Binding-site contacts:
Ligand atom P1 contacts residue LYS355 of chain 1.D at 4.1 Å.
Ligand atom O7 contacts residue LYS355 of chain 1.D at 3.2 Å (salt-bridge).
Ligand atom O13 contacts residue LYS355 of chain 1.D at 3.1 Å (salt-bridge).
Ligand atom C4 contacts residue LEU385 of chain 1.D at 3.9 Å (hydrophobic).
Ligand atom O8 contacts residue LEU385 of chain 1.D at 4.5 Å.
Ligand atom O5 contacts residue LEU385 of chain 1.D at 3.4 Å.
Ligand atom O5 contacts residue HIS379 of chain 1.D at 3.5 Å (h-bond).
Ligand atom O9 contacts residue LYS355 of chain 1.D at 3.8 Å.
Ligand atom C7 contacts residue LYS355 of chain 1.D at 3.4 Å.
Ligand atom O5 contacts residue LYS355 of chain 1.D at 3.3 Å (salt-bridge).
Ligand atom O15 contacts residue HIS379 of chain 1.D at 3.0 Å.
Ligand atom O8 contacts residue LYS69 of chain 1.C at 3.5 Å (salt-bridge).
Ligand atom O8 contacts residue LYS355 of chain 1.D at 4.3 Å.
Ligand atom C3 contacts residue LYS69 of chain 1.C at 4.3 Å.
Ligand atom P6 contacts residue LEU385 of chain 1.D at 4.4 Å.
Ligand atom O14 contacts residue LEU385 of chain 1.D at 4.2 Å.
Ligand atom O15 contacts residue LYS355 of chain 1.D at 3.1 Å (salt-bridge).
Ligand atom O2 contacts residue LYS69 of chain 1.C at 3.9 Å.
Ligand atom O2 contacts residue LYS355 of chain 1.D at 4.0 Å.
Ligand atom P6 contacts residue HIS379 of chain 1.D at 4.0 Å.
Ligand atom O11 contacts residue LYS69 of chain 1.C at 4.4 Å.
Ligand atom O11 contacts residue LYS355 of chain 1.D at 3.7 Å.
Ligand atom O7 contacts residue LYS69 of chain 1.C at 3.4 Å (salt-bridge).
Ligand atom C7 contacts residue LYS69 of chain 1.C at 3.5 Å.
Ligand atom C3 contacts residue LYS355 of chain 1.D at 3.0 Å.
Ligand atom P6 contacts residue LYS355 of chain 1.D at 3.4 Å.
Ligand atom C4 contacts residue LYS355 of chain 1.D at 3.8 Å.

Sequence of chain 1.D:
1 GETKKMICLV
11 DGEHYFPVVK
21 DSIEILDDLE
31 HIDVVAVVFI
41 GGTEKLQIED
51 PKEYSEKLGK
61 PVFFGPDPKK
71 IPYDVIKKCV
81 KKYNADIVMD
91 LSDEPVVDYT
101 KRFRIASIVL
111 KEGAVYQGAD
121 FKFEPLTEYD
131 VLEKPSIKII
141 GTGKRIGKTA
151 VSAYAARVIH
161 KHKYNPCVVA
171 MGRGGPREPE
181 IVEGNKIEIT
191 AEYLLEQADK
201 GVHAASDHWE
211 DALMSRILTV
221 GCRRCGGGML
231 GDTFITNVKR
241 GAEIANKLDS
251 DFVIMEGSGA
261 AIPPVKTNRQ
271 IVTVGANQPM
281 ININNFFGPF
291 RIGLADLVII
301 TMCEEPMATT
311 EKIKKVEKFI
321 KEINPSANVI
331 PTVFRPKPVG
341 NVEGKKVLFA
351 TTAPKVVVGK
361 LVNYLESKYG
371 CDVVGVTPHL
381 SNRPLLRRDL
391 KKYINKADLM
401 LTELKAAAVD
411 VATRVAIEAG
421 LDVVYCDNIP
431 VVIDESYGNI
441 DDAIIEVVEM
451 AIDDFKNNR

This small molecule binds to this protein.
Small molecule (SMILES): O=C(O)[C@@H](COP(=O)(O)O)OP(=O)(O)O

Sequence of chain 1.C:
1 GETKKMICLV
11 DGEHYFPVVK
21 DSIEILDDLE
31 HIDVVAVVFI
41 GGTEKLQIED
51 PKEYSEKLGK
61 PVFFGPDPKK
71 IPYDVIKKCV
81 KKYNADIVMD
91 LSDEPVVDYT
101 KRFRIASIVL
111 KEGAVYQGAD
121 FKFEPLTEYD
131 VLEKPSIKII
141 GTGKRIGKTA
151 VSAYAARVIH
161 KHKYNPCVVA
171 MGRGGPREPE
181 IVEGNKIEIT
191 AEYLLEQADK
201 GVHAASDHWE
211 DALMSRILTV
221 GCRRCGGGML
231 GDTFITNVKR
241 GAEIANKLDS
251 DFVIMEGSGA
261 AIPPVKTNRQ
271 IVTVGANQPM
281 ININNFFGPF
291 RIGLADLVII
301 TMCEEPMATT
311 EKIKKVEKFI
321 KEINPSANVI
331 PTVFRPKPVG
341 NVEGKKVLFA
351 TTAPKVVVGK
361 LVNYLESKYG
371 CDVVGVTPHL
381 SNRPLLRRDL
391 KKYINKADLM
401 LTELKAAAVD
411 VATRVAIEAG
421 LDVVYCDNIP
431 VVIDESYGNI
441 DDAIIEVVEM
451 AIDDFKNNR